This small molecule binds to this protein.
Small molecule (SMILES): Oc1cc(Br)cc2cc(Cl)cnc12

Sequence of chain 1.A:
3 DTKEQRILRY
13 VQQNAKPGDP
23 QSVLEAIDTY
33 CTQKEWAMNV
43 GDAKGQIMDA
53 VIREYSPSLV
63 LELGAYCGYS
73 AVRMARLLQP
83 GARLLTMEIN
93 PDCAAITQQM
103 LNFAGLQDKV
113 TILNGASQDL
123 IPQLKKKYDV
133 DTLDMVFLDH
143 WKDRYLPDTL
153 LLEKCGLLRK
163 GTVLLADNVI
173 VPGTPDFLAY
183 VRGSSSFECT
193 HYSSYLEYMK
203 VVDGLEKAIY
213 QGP

Binding-site contacts:
Ligand atom C5 contacts residue MG1 of chain 1.D at 3.0 Å.
Ligand atom C5 contacts residue ASN170 of chain 1.A at 3.2 Å.
Ligand atom C9 contacts residue LYS144 of chain 1.A at 3.3 Å.
Ligand atom C7 contacts residue LYS144 of chain 1.A at 3.8 Å.
Ligand atom C4 contacts residue ASN170 of chain 1.A at 3.1 Å.
Ligand atom CL3 contacts residue HIS142 of chain 1.A at 3.4 Å.
Ligand atom C5 contacts residue MET40 of chain 1.A at 3.8 Å (hydrophobic).
Ligand atom C7 contacts residue MET40 of chain 1.A at 3.9 Å (hydrophobic).
Ligand atom CL3 contacts residue ASP141 of chain 1.A at 4.0 Å.
Ligand atom O12 contacts residue MG1 of chain 1.D at 2.2 Å.
Ligand atom C8 contacts residue MET40 of chain 1.A at 3.9 Å (hydrophobic).
Ligand atom O12 contacts residue ASN170 of chain 1.A at 2.9 Å (h-bond).
Ligand atom N10 contacts residue MG1 of chain 1.D at 2.4 Å.
Ligand atom C6 contacts residue MET40 of chain 1.A at 4.0 Å (hydrophobic).
Ligand atom C6 contacts residue ASN170 of chain 1.A at 4.1 Å.
Ligand atom C9 contacts residue MG1 of chain 1.D at 3.4 Å.
Ligand atom N10 contacts residue MET40 of chain 1.A at 3.9 Å.
Ligand atom C8 contacts residue LYS144 of chain 1.A at 3.6 Å.
Ligand atom N10 contacts residue ASN170 of chain 1.A at 3.0 Å (h-bond).
Ligand atom O12 contacts residue ASP169 of chain 1.A at 3.5 Å (salt-bridge).
Ligand atom C6 contacts residue LYS144 of chain 1.A at 4.1 Å.
Ligand atom N10 contacts residue LYS144 of chain 1.A at 3.6 Å.
Ligand atom C1 contacts residue ASN170 of chain 1.A at 3.5 Å.
Ligand atom C4 contacts residue MET40 of chain 1.A at 4.0 Å (hydrophobic).
Ligand atom CL3 contacts residue SAH1 of chain 1.C at 3.4 Å.
Ligand atom CL3 contacts residue TRP143 of chain 1.A at 3.7 Å.
Ligand atom C9 contacts residue ASP141 of chain 1.A at 3.3 Å.
Ligand atom C4 contacts residue MG1 of chain 1.D at 2.9 Å.
Ligand atom C2 contacts residue PRO174 of chain 1.A at 3.9 Å (hydrophobic).
Ligand atom C1 contacts residue MG1 of chain 1.D at 4.2 Å.
Ligand atom C8 contacts residue ASP141 of chain 1.A at 4.1 Å.
Ligand atom CL3 contacts residue LYS144 of chain 1.A at 4.1 Å.
Ligand atom BR1 contacts residue TRP38 of chain 1.A at 4.2 Å.
Ligand atom BR1 contacts residue MET201 of chain 1.A at 3.8 Å.
Ligand atom O12 contacts residue MET40 of chain 1.A at 4.0 Å.
Ligand atom C3 contacts residue PRO174 of chain 1.A at 3.8 Å (hydrophobic).
Ligand atom C9 contacts residue ASN170 of chain 1.A at 3.7 Å.
Ligand atom N10 contacts residue ASP141 of chain 1.A at 3.1 Å (salt-bridge).
Ligand atom C9 contacts residue SAH1 of chain 1.C at 3.6 Å.
Ligand atom C8 contacts residue SAH1 of chain 1.C at 4.0 Å.